Sequence of chain 1.E:
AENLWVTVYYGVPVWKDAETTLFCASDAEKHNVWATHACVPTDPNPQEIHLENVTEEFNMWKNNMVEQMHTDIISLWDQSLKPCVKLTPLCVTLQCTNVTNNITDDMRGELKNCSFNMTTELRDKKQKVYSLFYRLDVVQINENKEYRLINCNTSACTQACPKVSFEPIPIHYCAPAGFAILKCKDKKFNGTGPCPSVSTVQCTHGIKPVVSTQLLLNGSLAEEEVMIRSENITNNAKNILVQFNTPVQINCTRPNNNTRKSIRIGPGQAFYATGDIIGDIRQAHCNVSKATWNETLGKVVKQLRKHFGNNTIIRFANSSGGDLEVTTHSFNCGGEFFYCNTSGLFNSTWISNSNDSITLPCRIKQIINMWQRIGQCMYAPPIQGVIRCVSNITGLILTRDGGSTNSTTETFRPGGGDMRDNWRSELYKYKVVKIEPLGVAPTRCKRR

Binding-site contacts:
Ligand atom C4 contacts residue ASN118 of chain 1.E at 4.1 Å.
Ligand atom C3 contacts residue ASN118 of chain 1.E at 3.8 Å.
Ligand atom O7 contacts residue TYR135 of chain 1.E at 4.3 Å.
Ligand atom O7 contacts residue VAL104 of chain 1.E at 3.4 Å.
Ligand atom O5 contacts residue ASN118 of chain 1.E at 2.3 Å (h-bond).
Ligand atom C3 contacts residue TYR135 of chain 1.E at 4.2 Å (hydrophobic).
Ligand atom O7 contacts residue ASP290 of chain 1.E at 4.4 Å.
Ligand atom C2 contacts residue ASN53 of chain 1.H at 3.4 Å.
Ligand atom C5 contacts residue TYR135 of chain 1.E at 4.4 Å (hydrophobic).
Ligand atom C1 contacts residue TYR135 of chain 1.E at 4.2 Å (hydrophobic).
Ligand atom O7 contacts residue LEU137 of chain 1.E at 4.4 Å.
Ligand atom N2 contacts residue TYR135 of chain 1.E at 4.3 Å.
Ligand atom N2 contacts residue ASN118 of chain 1.E at 3.0 Å (h-bond).
Ligand atom O7 contacts residue ASN106 of chain 1.E at 4.3 Å.
Ligand atom C7 contacts residue ASN118 of chain 1.E at 3.8 Å.
Ligand atom O6 contacts residue TYR135 of chain 1.E at 4.3 Å.
Ligand atom C5 contacts residue ASN118 of chain 1.E at 3.6 Å.
Ligand atom C3 contacts residue ASN53 of chain 1.H at 4.5 Å.
Ligand atom C8 contacts residue TYR135 of chain 1.E at 4.5 Å (hydrophobic).
Ligand atom C1 contacts residue ASN118 of chain 1.E at 1.4 Å.
Ligand atom C8 contacts residue VAL104 of chain 1.E at 4.2 Å (hydrophobic).
Ligand atom C8 contacts residue THR105 of chain 1.E at 3.5 Å.
Ligand atom C1 contacts residue ASN53 of chain 1.H at 4.1 Å.
Ligand atom O3 contacts residue ASN53 of chain 1.H at 4.0 Å.
Ligand atom O2 contacts residue ASN53 of chain 1.H at 3.2 Å (h-bond).
Ligand atom C2 contacts residue ASN118 of chain 1.E at 2.4 Å.
Ligand atom C7 contacts residue VAL104 of chain 1.E at 4.0 Å (hydrophobic).
Ligand atom C8 contacts residue ASN118 of chain 1.E at 4.2 Å.
Ligand atom O6 contacts residue SER120 of chain 1.E at 4.1 Å.

Sequence of chain 1.H:
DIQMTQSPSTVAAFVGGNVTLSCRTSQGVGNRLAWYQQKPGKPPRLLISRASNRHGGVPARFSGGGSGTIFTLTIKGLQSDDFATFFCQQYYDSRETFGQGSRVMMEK

The small molecule below binds the protein below.
Small molecule (SMILES): CC(=O)N[C@H]1[C@H](O[C@H]2[C@H](O)[C@@H](NC(C)=O)CO[C@@H]2CO)O[C@H](CO)[C@@H](O[C@@H]2O[C@H](CO[C@H]3O[C@H](CO)[C@@H](O)[C@H](O)[C@@H]3O)[C@@H](O)[C@H](O[C@H]3O[C@H](CO)[C@@H](O)[C@H](O)[C@@H]3O)[C@@H]2O)[C@@H]1O